The protein below binds the small molecule below.
Small molecule (SMILES): CC(=O)N[C@@H]1[C@@H](O)[C@H](O)[C@@H](CO)O[C@H]1O

Sequence of chain 1.C:
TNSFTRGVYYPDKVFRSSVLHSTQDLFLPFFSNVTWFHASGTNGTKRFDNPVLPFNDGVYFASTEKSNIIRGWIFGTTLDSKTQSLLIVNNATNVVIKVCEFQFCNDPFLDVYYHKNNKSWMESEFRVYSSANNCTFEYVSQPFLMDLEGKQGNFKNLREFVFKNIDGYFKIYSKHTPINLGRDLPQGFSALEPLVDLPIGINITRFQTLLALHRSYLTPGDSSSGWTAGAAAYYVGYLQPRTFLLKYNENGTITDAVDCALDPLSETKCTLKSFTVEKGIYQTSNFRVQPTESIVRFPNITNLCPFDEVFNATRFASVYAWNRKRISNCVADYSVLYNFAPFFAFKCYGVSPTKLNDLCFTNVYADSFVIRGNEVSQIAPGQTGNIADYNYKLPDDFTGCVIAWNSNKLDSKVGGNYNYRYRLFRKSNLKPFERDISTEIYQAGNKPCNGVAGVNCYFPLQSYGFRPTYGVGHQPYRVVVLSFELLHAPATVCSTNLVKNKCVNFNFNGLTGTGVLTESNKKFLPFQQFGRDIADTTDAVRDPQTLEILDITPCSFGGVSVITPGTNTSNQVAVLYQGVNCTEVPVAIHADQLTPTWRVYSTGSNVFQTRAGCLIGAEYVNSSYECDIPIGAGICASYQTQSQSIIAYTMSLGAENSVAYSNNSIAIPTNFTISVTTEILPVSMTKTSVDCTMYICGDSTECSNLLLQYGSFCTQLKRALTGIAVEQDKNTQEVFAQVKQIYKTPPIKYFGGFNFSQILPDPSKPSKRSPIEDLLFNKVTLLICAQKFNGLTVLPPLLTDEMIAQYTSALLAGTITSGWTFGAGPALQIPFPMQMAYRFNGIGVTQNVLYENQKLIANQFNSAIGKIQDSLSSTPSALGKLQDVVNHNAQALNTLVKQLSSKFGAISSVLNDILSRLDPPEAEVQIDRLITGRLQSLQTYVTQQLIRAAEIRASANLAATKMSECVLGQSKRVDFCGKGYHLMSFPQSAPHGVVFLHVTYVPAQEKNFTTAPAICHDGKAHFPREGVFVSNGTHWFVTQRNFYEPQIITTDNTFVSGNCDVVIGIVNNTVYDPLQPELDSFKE

Binding-site contacts:
Ligand atom O5 contacts residue ASN616 of chain 1.C at 2.3 Å (h-bond).
Ligand atom O7 contacts residue GLN644 of chain 1.C at 3.4 Å (h-bond).
Ligand atom C1 contacts residue ASN616 of chain 1.C at 1.4 Å.
Ligand atom C5 contacts residue ASN616 of chain 1.C at 3.6 Å.
Ligand atom C4 contacts residue ASN616 of chain 1.C at 4.2 Å.
Ligand atom N2 contacts residue ASN616 of chain 1.C at 2.9 Å (h-bond).
Ligand atom O5 contacts residue GLU619 of chain 1.C at 3.0 Å (salt-bridge).
Ligand atom C7 contacts residue ASN616 of chain 1.C at 3.7 Å.
Ligand atom C6 contacts residue GLU619 of chain 1.C at 4.0 Å.
Ligand atom C5 contacts residue GLU619 of chain 1.C at 3.9 Å.
Ligand atom C1 contacts residue GLU619 of chain 1.C at 3.5 Å.
Ligand atom C8 contacts residue ASN616 of chain 1.C at 3.6 Å.
Ligand atom C2 contacts residue ASN616 of chain 1.C at 2.5 Å.
Ligand atom C8 contacts residue GLN644 of chain 1.C at 3.9 Å.
Ligand atom C1 contacts residue THR618 of chain 1.C at 4.2 Å.
Ligand atom O6 contacts residue GLU619 of chain 1.C at 3.0 Å (salt-bridge).
Ligand atom C3 contacts residue ASN616 of chain 1.C at 3.8 Å.
Ligand atom C7 contacts residue GLN644 of chain 1.C at 3.7 Å.
Ligand atom N2 contacts residue GLN644 of chain 1.C at 3.9 Å.